Sequence of chain 2.A:
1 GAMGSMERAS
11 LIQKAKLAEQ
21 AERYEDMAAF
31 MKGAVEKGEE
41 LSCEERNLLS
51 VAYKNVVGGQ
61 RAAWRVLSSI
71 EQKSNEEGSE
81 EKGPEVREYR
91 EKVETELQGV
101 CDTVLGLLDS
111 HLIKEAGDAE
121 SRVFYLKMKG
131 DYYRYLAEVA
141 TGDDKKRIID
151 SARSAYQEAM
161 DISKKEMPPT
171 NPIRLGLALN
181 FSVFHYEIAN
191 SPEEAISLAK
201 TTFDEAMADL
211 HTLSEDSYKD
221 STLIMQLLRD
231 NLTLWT

Binding-site contacts:
Ligand atom P contacts residue TYR135 of chain 2.A at 3.8 Å.
Ligand atom CD2 contacts residue ARG65 of chain 2.A at 3.8 Å.
Ligand atom CG2 contacts residue GLY176 of chain 2.A at 3.5 Å.
Ligand atom P contacts residue ARG61 of chain 2.A at 3.6 Å.
Ligand atom CB contacts residue ASN180 of chain 2.A at 3.2 Å.
Ligand atom CG1 contacts residue LEU227 of chain 2.A at 3.5 Å (hydrophobic).
Ligand atom N contacts residue ASN231 of chain 2.A at 2.9 Å (h-bond).
Ligand atom C contacts residue ASN180 of chain 2.A at 3.6 Å.
Ligand atom CA contacts residue ASN231 of chain 2.A at 3.8 Å.
Ligand atom O3P contacts residue TYR135 of chain 2.A at 2.6 Å (h-bond).
Ligand atom O3P contacts residue ARG134 of chain 2.A at 2.8 Å (salt-bridge).
Ligand atom OXT contacts residue LYS54 of chain 2.A at 3.7 Å.
Ligand atom O1P contacts residue LYS54 of chain 2.A at 3.3 Å (salt-bridge).
Ligand atom O contacts residue ASN231 of chain 2.A at 3.0 Å (h-bond).
Ligand atom O2P contacts residue ARG61 of chain 2.A at 3.0 Å (salt-bridge).
Ligand atom OXT contacts residue NF91 of chain 2.F at 3.5 Å.
Ligand atom CZ contacts residue ARG65 of chain 2.A at 3.5 Å.
Ligand atom O contacts residue LYS54 of chain 2.A at 3.4 Å (salt-bridge).
Ligand atom CG2 contacts residue ASN180 of chain 2.A at 3.7 Å.
Ligand atom C contacts residue LYS127 of chain 2.A at 3.8 Å.
Ligand atom CA contacts residue ASN231 of chain 2.A at 3.5 Å.
Ligand atom CB contacts residue ASN231 of chain 2.A at 3.6 Å.
Ligand atom CA contacts residue ASN180 of chain 2.A at 3.2 Å.
Ligand atom CD1 contacts residue ARG65 of chain 2.A at 2.7 Å.
Ligand atom CG contacts residue VAL183 of chain 2.A at 3.8 Å (hydrophobic).
Ligand atom CA contacts residue LEU179 of chain 2.A at 3.8 Å (hydrophobic).
Ligand atom O contacts residue ASN180 of chain 2.A at 2.9 Å (h-bond).
Ligand atom CE1 contacts residue ARG65 of chain 2.A at 2.9 Å.
Ligand atom O2P contacts residue ARG134 of chain 2.A at 2.8 Å (salt-bridge).
Ligand atom CG1 contacts residue NF91 of chain 2.F at 3.8 Å.
Ligand atom O contacts residue VAL183 of chain 2.A at 3.5 Å.
Ligand atom O contacts residue LEU179 of chain 2.A at 3.5 Å.
Ligand atom O contacts residue LYS127 of chain 2.A at 2.8 Å (salt-bridge).
Ligand atom C contacts residue ASN231 of chain 2.A at 3.7 Å.
Ligand atom CB contacts residue ASN231 of chain 2.A at 3.6 Å.
Ligand atom CG contacts residue ARG65 of chain 2.A at 3.1 Å.
Ligand atom O1P contacts residue ARG61 of chain 2.A at 2.9 Å (salt-bridge).
Ligand atom P contacts residue ARG134 of chain 2.A at 3.8 Å.
Ligand atom CG2 contacts residue VAL183 of chain 2.A at 3.7 Å (hydrophobic).
Ligand atom N contacts residue ASN180 of chain 2.A at 3.0 Å (h-bond).

The protein below binds the small molecule below.
Small molecule (SMILES): CC(C)[C@H](NC(=O)[C@@H](NC(=O)[C@H](C)NC(=O)[C@@H]1CCCN1C(=O)[C@@H](N)Cc1ccccc1)[C@@H](C)OP(=O)(O)O)C(=O)O